A protein and the small-molecule ligand that binds it are described below.
Small molecule (SMILES): Cc1ccc2c(c1)CN[C@]1(C(C)C)C[C@@]2(O)N(C2CCC2)C1=O

Binding-site contacts:
Ligand atom O11 contacts residue LYS48 of chain 1.A at 3.1 Å.
Ligand atom C20 contacts residue VAL88 of chain 1.A at 3.9 Å (hydrophobic).
Ligand atom C17 contacts residue LEU60 of chain 1.A at 3.9 Å (hydrophobic).
Ligand atom C19 contacts residue LEU60 of chain 1.A at 3.7 Å (hydrophobic).
Ligand atom C07 contacts residue LYS48 of chain 1.A at 3.9 Å.
Ligand atom C13 contacts residue HIS83 of chain 1.A at 3.7 Å.
Ligand atom C19 contacts residue VAL64 of chain 1.A at 3.6 Å (hydrophobic).
Ligand atom C06 contacts residue LYS48 of chain 1.A at 4.1 Å.
Ligand atom C02 contacts residue ARG61 of chain 1.A at 4.5 Å.
Ligand atom C19 contacts residue TYR81 of chain 1.A at 4.1 Å (hydrophobic).
Ligand atom C14 contacts residue VAL88 of chain 1.A at 4.3 Å (hydrophobic).
Ligand atom C16 contacts residue GLU57 of chain 1.A at 4.3 Å.
Ligand atom C07 contacts residue LEU51 of chain 1.A at 4.2 Å (hydrophobic).
Ligand atom C05 contacts residue GLU52 of chain 1.A at 3.8 Å.
Ligand atom C18 contacts residue LEU60 of chain 1.A at 3.9 Å (hydrophobic).
Ligand atom O01 contacts residue GLU57 of chain 1.A at 3.9 Å.
Ligand atom C04 contacts residue GLU57 of chain 1.A at 4.2 Å.
Ligand atom C13 contacts residue LYS48 of chain 1.A at 4.5 Å.
Ligand atom C06 contacts residue LEU51 of chain 1.A at 4.1 Å (hydrophobic).
Ligand atom C10 contacts residue LYS48 of chain 1.A at 4.1 Å.
Ligand atom C21 contacts residue HIS83 of chain 1.A at 4.2 Å.
Ligand atom N12 contacts residue HIS83 of chain 1.A at 3.6 Å (h-bond).
Ligand atom C07 contacts residue VAL88 of chain 1.A at 3.8 Å (hydrophobic).
Ligand atom O11 contacts residue HIS83 of chain 1.A at 4.5 Å.
Ligand atom O01 contacts residue ARG61 of chain 1.A at 3.6 Å.
Ligand atom C22 contacts residue HIS83 of chain 1.A at 4.3 Å.
Ligand atom C17 contacts residue ARG61 of chain 1.A at 3.6 Å.
Ligand atom C16 contacts residue ARG61 of chain 1.A at 4.0 Å.
Ligand atom C17 contacts residue GLU57 of chain 1.A at 4.3 Å.
Ligand atom C18 contacts residue TYR81 of chain 1.A at 4.2 Å (hydrophobic).
Ligand atom C06 contacts residue GLU57 of chain 1.A at 4.4 Å.
Ligand atom C05 contacts residue GLU57 of chain 1.A at 4.2 Å.
Ligand atom C14 contacts residue TYR81 of chain 1.A at 4.5 Å (hydrophobic).
Ligand atom C13 contacts residue VAL88 of chain 1.A at 4.0 Å (hydrophobic).
Ligand atom C20 contacts residue TYR81 of chain 1.A at 3.5 Å (hydrophobic).
Ligand atom C06 contacts residue GLU52 of chain 1.A at 3.8 Å.

Sequence of chain 1.A:
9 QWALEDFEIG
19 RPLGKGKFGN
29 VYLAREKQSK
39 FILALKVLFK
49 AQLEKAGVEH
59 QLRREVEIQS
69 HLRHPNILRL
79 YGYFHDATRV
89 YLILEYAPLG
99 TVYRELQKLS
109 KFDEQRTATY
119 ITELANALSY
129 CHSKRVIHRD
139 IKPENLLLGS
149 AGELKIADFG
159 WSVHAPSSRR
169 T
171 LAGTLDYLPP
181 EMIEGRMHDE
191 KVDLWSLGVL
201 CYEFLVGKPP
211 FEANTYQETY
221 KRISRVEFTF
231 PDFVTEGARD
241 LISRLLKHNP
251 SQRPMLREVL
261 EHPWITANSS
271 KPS